Sequence of chain 1.B:
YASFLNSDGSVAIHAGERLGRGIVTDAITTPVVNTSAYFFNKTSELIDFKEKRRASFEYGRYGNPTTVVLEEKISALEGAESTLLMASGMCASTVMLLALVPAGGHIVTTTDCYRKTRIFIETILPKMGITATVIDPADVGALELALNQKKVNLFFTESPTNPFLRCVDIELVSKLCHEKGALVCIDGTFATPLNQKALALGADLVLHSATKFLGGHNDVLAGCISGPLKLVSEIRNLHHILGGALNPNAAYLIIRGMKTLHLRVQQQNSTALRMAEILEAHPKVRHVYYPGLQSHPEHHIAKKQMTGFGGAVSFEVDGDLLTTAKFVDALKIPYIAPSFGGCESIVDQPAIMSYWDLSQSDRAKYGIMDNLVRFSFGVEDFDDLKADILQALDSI

Binding-site contacts:
Ligand atom OP1 contacts residue THR260 of chain 1.B at 2.7 Å (h-bond).
Ligand atom N1 contacts residue ASP236 of chain 1.B at 2.6 Å (salt-bridge).
Ligand atom OG2 contacts residue TYR111 of chain 1.D at 3.0 Å (h-bond).
Ligand atom O2B contacts residue ASN211 of chain 1.B at 3.5 Å (h-bond).
Ligand atom O3B contacts residue ARG423 of chain 1.B at 3.2 Å (salt-bridge).
Ligand atom OG1 contacts residue SER403 of chain 1.B at 3.1 Å (h-bond).
Ligand atom O2B contacts residue ARG423 of chain 1.B at 2.9 Å (salt-bridge).
Ligand atom OP2 contacts residue ARG110 of chain 1.D at 2.8 Å (salt-bridge).
Ligand atom OP1 contacts residue SER258 of chain 1.B at 2.9 Å (h-bond).
Ligand atom PG contacts residue GLU107 of chain 1.D at 3.5 Å.
Ligand atom OP1 contacts residue GLY138 of chain 1.B at 2.8 Å (h-bond).
Ligand atom C5A contacts residue MET139 of chain 1.B at 3.6 Å (hydrophobic).
Ligand atom O2B contacts residue PHE389 of chain 1.B at 2.9 Å.
Ligand atom N4A contacts residue LYS261 of chain 1.B at 3.5 Å (salt-bridge).
Ligand atom O3B contacts residue SER388 of chain 1.B at 3.1 Å (h-bond).
Ligand atom OG2 contacts residue GLU107 of chain 1.D at 3.4 Å (salt-bridge).
Ligand atom C2 contacts residue ASP236 of chain 1.B at 3.5 Å.
Ligand atom OP4 contacts residue SER258 of chain 1.B at 3.4 Å (h-bond).
Ligand atom OP3 contacts residue SER137 of chain 1.B at 3.4 Å (h-bond).
Ligand atom C2A contacts residue ASP236 of chain 1.B at 3.4 Å.
Ligand atom CAI contacts residue LYS261 of chain 1.B at 3.3 Å.
Ligand atom P contacts residue SER258 of chain 1.B at 3.6 Å.
Ligand atom CBC contacts residue LYS261 of chain 1.B at 3.6 Å.
Ligand atom OP3 contacts residue MET139 of chain 1.B at 2.7 Å (h-bond).
Ligand atom CEI contacts residue TYR163 of chain 1.B at 3.1 Å (hydrophobic).
Ligand atom CBC contacts residue ARG423 of chain 1.B at 3.5 Å.
Ligand atom OP4 contacts residue GLY138 of chain 1.B at 3.2 Å.
Ligand atom CGI contacts residue TYR163 of chain 1.B at 3.2 Å (hydrophobic).
Ligand atom OG3 contacts residue PRO387 of chain 1.B at 3.2 Å.
Ligand atom P contacts residue ARG110 of chain 1.D at 3.3 Å.
Ligand atom C2A contacts residue THR238 of chain 1.B at 3.6 Å.
Ligand atom OP2 contacts residue TYR108 of chain 1.D at 2.6 Å (h-bond).
Ligand atom C6 contacts residue ASP236 of chain 1.B at 3.4 Å.
Ligand atom OP3 contacts residue GLY138 of chain 1.B at 3.2 Å (h-bond).
Ligand atom OP4 contacts residue MET139 of chain 1.B at 3.3 Å (h-bond).
Ligand atom C2A contacts residue GLU207 of chain 1.B at 3.4 Å.
Ligand atom P contacts residue MET139 of chain 1.B at 3.6 Å.
Ligand atom P contacts residue GLY138 of chain 1.B at 3.4 Å.
Ligand atom OP3 contacts residue ARG110 of chain 1.D at 2.8 Å (salt-bridge).
Ligand atom OG3 contacts residue GLU107 of chain 1.D at 2.7 Å (salt-bridge).

A protein and the small-molecule ligand that binds it are described below.
Small molecule (SMILES): Cc1ncc(COP(=O)(O)O)c(C/N=C(\C=C\CP(=O)(O)O)C(=O)O)c1O

Sequence of chain 1.D:
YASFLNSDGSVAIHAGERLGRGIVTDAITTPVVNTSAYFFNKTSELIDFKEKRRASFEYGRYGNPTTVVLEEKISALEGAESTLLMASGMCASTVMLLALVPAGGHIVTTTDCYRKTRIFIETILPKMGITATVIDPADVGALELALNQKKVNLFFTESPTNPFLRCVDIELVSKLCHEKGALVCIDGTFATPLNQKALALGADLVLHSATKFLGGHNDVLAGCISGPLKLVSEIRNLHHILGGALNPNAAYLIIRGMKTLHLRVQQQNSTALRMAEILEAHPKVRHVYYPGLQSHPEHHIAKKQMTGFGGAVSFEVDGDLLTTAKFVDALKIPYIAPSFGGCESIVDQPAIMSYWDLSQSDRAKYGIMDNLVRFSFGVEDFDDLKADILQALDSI